Sequence of chain 1.A:
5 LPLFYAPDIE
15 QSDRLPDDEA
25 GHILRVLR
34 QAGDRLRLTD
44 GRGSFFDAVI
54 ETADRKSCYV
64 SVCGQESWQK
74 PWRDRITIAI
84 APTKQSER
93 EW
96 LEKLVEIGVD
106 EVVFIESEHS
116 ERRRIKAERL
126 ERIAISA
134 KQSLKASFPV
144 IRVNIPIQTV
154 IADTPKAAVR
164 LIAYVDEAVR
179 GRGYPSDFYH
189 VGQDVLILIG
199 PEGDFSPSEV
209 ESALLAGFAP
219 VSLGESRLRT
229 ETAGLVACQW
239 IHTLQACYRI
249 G

Binding-site contacts:
Ligand atom C2 contacts residue LEU221 of chain 1.A at 3.2 Å (hydrophobic).
Ligand atom N3 contacts residue ALA166 of chain 1.A at 3.6 Å.
Ligand atom O3' contacts residue GLY198 of chain 1.A at 3.3 Å.
Ligand atom N7 contacts residue SER224 of chain 1.A at 3.8 Å.
Ligand atom O3' contacts residue ASP202 of chain 1.A at 2.9 Å (salt-bridge).
Ligand atom C2 contacts residue TYR167 of chain 1.A at 3.5 Å (hydrophobic).
Ligand atom C5' contacts residue PRO199 of chain 1.A at 3.4 Å (hydrophobic).
Ligand atom C1' contacts residue ALA231 of chain 1.A at 3.7 Å (hydrophobic).
Ligand atom N1 contacts residue SER220 of chain 1.A at 3.7 Å.
Ligand atom C2 contacts residue SER220 of chain 1.A at 3.6 Å.
Ligand atom C8 contacts residue LEU226 of chain 1.A at 3.7 Å (hydrophobic).
Ligand atom O2' contacts residue GLY198 of chain 1.A at 2.9 Å (h-bond).
Ligand atom N1 contacts residue LEU221 of chain 1.A at 2.9 Å (h-bond).
Ligand atom C4 contacts residue VAL168 of chain 1.A at 3.4 Å (hydrophobic).
Ligand atom C6 contacts residue LEU221 of chain 1.A at 3.8 Å (hydrophobic).
Ligand atom C6 contacts residue VAL168 of chain 1.A at 3.6 Å (hydrophobic).
Ligand atom N6 contacts residue SER224 of chain 1.A at 2.8 Å (h-bond).
Ligand atom N1 contacts residue GLY222 of chain 1.A at 3.7 Å.
Ligand atom C4' contacts residue GLY198 of chain 1.A at 3.1 Å.
Ligand atom N6 contacts residue GLY222 of chain 1.A at 2.7 Å (h-bond).
Ligand atom N7 contacts residue LEU226 of chain 1.A at 3.5 Å (h-bond).
Ligand atom O5' contacts residue LEU226 of chain 1.A at 3.2 Å (h-bond).
Ligand atom N1 contacts residue ARG180 of chain 1.A at 3.6 Å.
Ligand atom O2' contacts residue ALA166 of chain 1.A at 2.8 Å (h-bond).
Ligand atom N3 contacts residue TYR167 of chain 1.A at 3.7 Å.
Ligand atom C5' contacts residue GLY198 of chain 1.A at 3.4 Å.
Ligand atom C5' contacts residue THR228 of chain 1.A at 3.5 Å.
Ligand atom C8 contacts residue VAL168 of chain 1.A at 3.6 Å (hydrophobic).
Ligand atom C3' contacts residue VAL168 of chain 1.A at 3.6 Å (hydrophobic).
Ligand atom C2' contacts residue VAL168 of chain 1.A at 3.6 Å (hydrophobic).
Ligand atom O4' contacts residue ALA231 of chain 1.A at 3.4 Å.
Ligand atom O2' contacts residue ILE197 of chain 1.A at 3.6 Å.
Ligand atom C8 contacts residue ALA231 of chain 1.A at 3.7 Å (hydrophobic).
Ligand atom C6 contacts residue GLY222 of chain 1.A at 3.6 Å.
Ligand atom C5 contacts residue VAL168 of chain 1.A at 3.6 Å (hydrophobic).
Ligand atom O3' contacts residue PRO199 of chain 1.A at 3.4 Å (h-bond).
Ligand atom C1' contacts residue ILE197 of chain 1.A at 3.8 Å (hydrophobic).
Ligand atom C2' contacts residue ALA166 of chain 1.A at 3.7 Å (hydrophobic).
Ligand atom N9 contacts residue VAL168 of chain 1.A at 3.3 Å.
Ligand atom O4' contacts residue ILE197 of chain 1.A at 3.6 Å.

A protein and the small-molecule ligand that binds it are described below.
Small molecule (SMILES): Nc1ncnc2c1ncn2[C@@H]1O[C@H](CO)[C@@H](O)[C@H]1O